This protein binds this small molecule.
Small molecule (SMILES): CC(=O)N[C@H]1[C@H](O[C@H]2[C@H](O)[C@@H](NC(C)=O)CO[C@@H]2CO)O[C@H](CO)[C@@H](O)[C@@H]1O

Sequence of chain 1.G:
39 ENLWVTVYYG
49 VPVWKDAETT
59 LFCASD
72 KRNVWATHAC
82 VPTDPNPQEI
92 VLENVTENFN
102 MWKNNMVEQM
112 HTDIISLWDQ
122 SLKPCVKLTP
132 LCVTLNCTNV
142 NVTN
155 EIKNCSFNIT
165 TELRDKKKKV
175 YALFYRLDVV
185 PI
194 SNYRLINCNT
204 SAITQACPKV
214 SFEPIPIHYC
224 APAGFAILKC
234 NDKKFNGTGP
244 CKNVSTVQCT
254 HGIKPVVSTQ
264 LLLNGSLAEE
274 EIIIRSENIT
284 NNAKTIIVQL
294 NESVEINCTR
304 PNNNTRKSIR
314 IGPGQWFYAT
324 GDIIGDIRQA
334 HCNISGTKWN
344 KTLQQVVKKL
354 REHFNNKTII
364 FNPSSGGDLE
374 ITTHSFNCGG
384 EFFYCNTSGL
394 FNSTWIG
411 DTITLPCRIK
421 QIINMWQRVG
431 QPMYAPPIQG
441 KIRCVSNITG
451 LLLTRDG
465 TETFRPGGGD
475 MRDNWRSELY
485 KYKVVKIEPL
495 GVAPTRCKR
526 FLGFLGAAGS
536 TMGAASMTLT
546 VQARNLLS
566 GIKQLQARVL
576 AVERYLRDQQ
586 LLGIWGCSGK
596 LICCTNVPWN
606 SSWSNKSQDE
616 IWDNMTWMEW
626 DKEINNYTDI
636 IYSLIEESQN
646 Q

Binding-site contacts:
Ligand atom C8 contacts residue ASN447 of chain 1.G at 4.1 Å.
Ligand atom O6 contacts residue SER296 of chain 1.G at 3.2 Å (h-bond).
Ligand atom O5 contacts residue ASN447 of chain 1.G at 2.4 Å (h-bond).
Ligand atom C4 contacts residue ASN447 of chain 1.G at 4.3 Å.
Ligand atom C7 contacts residue ASN267 of chain 1.G at 4.5 Å.
Ligand atom C6 contacts residue SER296 of chain 1.G at 4.0 Å.
Ligand atom N2 contacts residue ASN447 of chain 1.G at 2.9 Å (h-bond).
Ligand atom C2 contacts residue ASN447 of chain 1.G at 2.5 Å.
Ligand atom C1 contacts residue SER296 of chain 1.G at 3.8 Å.
Ligand atom C5 contacts residue ASN447 of chain 1.G at 3.7 Å.
Ligand atom C5 contacts residue SER296 of chain 1.G at 4.1 Å.
Ligand atom O7 contacts residue ASN447 of chain 1.G at 3.6 Å (h-bond).
Ligand atom C1 contacts residue ASN447 of chain 1.G at 1.5 Å.
Ligand atom C8 contacts residue NAG1 of chain 1.QA at 3.4 Å.
Ligand atom O5 contacts residue SER296 of chain 1.G at 3.0 Å (h-bond).
Ligand atom C8 contacts residue ASN267 of chain 1.G at 3.5 Å.
Ligand atom C7 contacts residue ASN447 of chain 1.G at 3.4 Å.
Ligand atom C3 contacts residue ASN447 of chain 1.G at 3.8 Å.